A small-molecule ligand and the protein it binds are described below.
Small molecule (SMILES): CC(=O)N[C@@H]1[C@@H](O)[C@H](O)[C@@H](CO)O[C@H]1O

Sequence of chain 1.A:
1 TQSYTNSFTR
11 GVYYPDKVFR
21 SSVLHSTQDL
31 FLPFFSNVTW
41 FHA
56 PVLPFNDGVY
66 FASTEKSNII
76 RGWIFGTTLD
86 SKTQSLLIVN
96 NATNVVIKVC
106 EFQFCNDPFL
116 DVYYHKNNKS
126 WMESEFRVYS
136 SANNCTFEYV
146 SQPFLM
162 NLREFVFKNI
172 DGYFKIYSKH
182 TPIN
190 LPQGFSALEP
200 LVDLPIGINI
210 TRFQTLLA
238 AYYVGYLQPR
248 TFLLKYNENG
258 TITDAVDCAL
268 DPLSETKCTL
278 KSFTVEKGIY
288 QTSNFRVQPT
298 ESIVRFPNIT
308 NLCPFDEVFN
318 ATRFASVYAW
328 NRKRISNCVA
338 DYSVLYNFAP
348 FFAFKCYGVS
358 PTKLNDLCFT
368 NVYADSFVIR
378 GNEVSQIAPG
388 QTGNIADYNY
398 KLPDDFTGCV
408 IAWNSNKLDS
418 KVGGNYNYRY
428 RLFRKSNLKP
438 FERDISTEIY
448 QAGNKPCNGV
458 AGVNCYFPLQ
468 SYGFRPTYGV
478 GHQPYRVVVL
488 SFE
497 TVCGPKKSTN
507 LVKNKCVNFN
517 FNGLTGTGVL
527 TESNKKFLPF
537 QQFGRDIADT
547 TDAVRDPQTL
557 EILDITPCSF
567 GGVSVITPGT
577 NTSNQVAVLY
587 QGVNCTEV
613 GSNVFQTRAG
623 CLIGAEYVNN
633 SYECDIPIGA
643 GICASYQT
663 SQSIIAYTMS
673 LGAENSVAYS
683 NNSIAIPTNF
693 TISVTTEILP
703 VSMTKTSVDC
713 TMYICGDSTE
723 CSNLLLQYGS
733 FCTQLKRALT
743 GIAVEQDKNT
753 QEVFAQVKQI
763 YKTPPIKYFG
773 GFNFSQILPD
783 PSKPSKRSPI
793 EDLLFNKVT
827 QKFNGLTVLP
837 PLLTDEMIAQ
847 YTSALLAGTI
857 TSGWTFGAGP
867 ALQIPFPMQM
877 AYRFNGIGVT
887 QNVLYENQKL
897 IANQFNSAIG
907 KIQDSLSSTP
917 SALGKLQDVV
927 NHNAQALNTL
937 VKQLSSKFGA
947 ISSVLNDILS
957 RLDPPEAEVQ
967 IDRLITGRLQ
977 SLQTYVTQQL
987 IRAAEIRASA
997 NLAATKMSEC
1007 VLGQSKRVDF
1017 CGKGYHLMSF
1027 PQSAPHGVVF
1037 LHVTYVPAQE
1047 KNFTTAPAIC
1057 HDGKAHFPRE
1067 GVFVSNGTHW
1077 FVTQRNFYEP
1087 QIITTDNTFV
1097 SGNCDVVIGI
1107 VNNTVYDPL

Binding-site contacts:
Ligand atom O5 contacts residue ASN577 of chain 1.A at 2.4 Å (h-bond).
Ligand atom C3 contacts residue ASN577 of chain 1.A at 3.8 Å.
Ligand atom N2 contacts residue ASN577 of chain 1.A at 2.9 Å (h-bond).
Ligand atom O7 contacts residue ASN577 of chain 1.A at 4.4 Å.
Ligand atom C7 contacts residue ASN577 of chain 1.A at 3.9 Å.
Ligand atom C2 contacts residue ASN577 of chain 1.A at 2.5 Å.
Ligand atom C8 contacts residue THR281 of chain 1.A at 4.3 Å.
Ligand atom C4 contacts residue ASN577 of chain 1.A at 4.2 Å.
Ligand atom C5 contacts residue ASN577 of chain 1.A at 3.7 Å.
Ligand atom C1 contacts residue ASN577 of chain 1.A at 1.4 Å.